A protein and the small-molecule ligand that binds it are described below.
Small molecule (SMILES): CC(=O)N[C@H]1[C@H](O[C@H]2[C@H](O)[C@@H](NC(C)=O)CO[C@@H]2CO)O[C@H](CO)[C@@H](O)[C@@H]1O

Sequence of chain 20.P:
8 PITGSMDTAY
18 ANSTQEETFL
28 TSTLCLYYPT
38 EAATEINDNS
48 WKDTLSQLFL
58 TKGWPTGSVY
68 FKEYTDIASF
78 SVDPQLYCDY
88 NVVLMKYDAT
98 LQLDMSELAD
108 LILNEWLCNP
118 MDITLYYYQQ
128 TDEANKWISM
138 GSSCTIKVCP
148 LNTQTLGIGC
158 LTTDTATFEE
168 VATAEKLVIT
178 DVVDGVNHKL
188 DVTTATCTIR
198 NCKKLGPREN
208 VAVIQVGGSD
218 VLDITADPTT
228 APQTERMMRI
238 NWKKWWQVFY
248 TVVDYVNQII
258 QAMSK

Binding-site contacts:
Ligand atom C2 contacts residue ASN19 of chain 20.P at 3.6 Å.
Ligand atom C8 contacts residue ALA18 of chain 20.P at 4.0 Å (hydrophobic).
Ligand atom N2 contacts residue ASN19 of chain 20.P at 4.0 Å.
Ligand atom C1 contacts residue ASN19 of chain 20.P at 2.3 Å.
Ligand atom C3 contacts residue ASN19 of chain 20.P at 4.4 Å.
Ligand atom C5 contacts residue ASN19 of chain 20.P at 3.6 Å.
Ligand atom O7 contacts residue ALA18 of chain 20.P at 4.3 Å.
Ligand atom C7 contacts residue TYR17 of chain 20.P at 4.2 Å (hydrophobic).
Ligand atom C7 contacts residue ALA18 of chain 20.P at 4.4 Å (hydrophobic).
Ligand atom O5 contacts residue ASN19 of chain 20.P at 2.9 Å (h-bond).
Ligand atom C8 contacts residue TYR17 of chain 20.P at 3.4 Å (hydrophobic).